This small molecule binds to this protein.
Small molecule (SMILES): OC[C@H]1O[C@@H](O)[C@H](O)[C@@H](O)[C@H]1O

Sequence of chain 2.A:
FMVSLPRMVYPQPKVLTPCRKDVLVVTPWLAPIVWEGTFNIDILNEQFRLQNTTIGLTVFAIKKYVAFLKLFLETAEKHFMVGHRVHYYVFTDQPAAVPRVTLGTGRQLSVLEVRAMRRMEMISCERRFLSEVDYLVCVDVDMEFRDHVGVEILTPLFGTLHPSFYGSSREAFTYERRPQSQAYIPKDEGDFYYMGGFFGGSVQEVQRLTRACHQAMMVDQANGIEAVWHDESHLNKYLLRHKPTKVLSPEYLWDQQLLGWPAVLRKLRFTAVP

Binding-site contacts:
Ligand atom O2 contacts residue UDP1 of chain 2.B at 3.8 Å.
Ligand atom O5 contacts residue PHE175 of chain 2.A at 4.2 Å.
Ligand atom O6 contacts residue TRP239 of chain 2.A at 3.5 Å (h-bond).
Ligand atom O6 contacts residue PHE175 of chain 2.A at 3.4 Å.
Ligand atom C1 contacts residue HIS172 of chain 2.A at 3.8 Å.
Ligand atom O4 contacts residue GLU242 of chain 2.A at 2.6 Å (salt-bridge).
Ligand atom O6 contacts residue THR184 of chain 2.A at 2.7 Å (h-bond).
Ligand atom O3 contacts residue UDP1 of chain 2.B at 2.7 Å (h-bond).
Ligand atom O4 contacts residue HIS172 of chain 2.A at 2.9 Å (h-bond).
Ligand atom O1 contacts residue HIS172 of chain 2.A at 3.6 Å.
Ligand atom C6 contacts residue GLU242 of chain 2.A at 3.6 Å.
Ligand atom C6 contacts residue THR184 of chain 2.A at 3.3 Å.
Ligand atom O3 contacts residue TRP239 of chain 2.A at 4.2 Å.
Ligand atom C5 contacts residue TRP239 of chain 2.A at 3.7 Å (hydrophobic).
Ligand atom O1 contacts residue SER174 of chain 2.A at 3.9 Å.
Ligand atom O5 contacts residue HIS172 of chain 2.A at 3.2 Å (h-bond).
Ligand atom C6 contacts residue HIS172 of chain 2.A at 3.9 Å.
Ligand atom C6 contacts residue PHE175 of chain 2.A at 4.0 Å (hydrophobic).
Ligand atom C2 contacts residue HIS172 of chain 2.A at 3.9 Å.
Ligand atom C3 contacts residue TRP239 of chain 2.A at 3.8 Å (hydrophobic).
Ligand atom C5 contacts residue HIS172 of chain 2.A at 3.8 Å.
Ligand atom C5 contacts residue GLU242 of chain 2.A at 4.1 Å.
Ligand atom O6 contacts residue TYR203 of chain 2.A at 4.5 Å.
Ligand atom C2 contacts residue UDP1 of chain 2.B at 4.3 Å.
Ligand atom C4 contacts residue GLU242 of chain 2.A at 3.4 Å.
Ligand atom C3 contacts residue UDP1 of chain 2.B at 3.7 Å.
Ligand atom C4 contacts residue HIS172 of chain 2.A at 3.9 Å.
Ligand atom O4 contacts residue MET205 of chain 2.A at 4.4 Å.
Ligand atom C6 contacts residue TYR203 of chain 2.A at 3.8 Å (hydrophobic).
Ligand atom C6 contacts residue TRP239 of chain 2.A at 3.6 Å (hydrophobic).
Ligand atom C4 contacts residue TRP239 of chain 2.A at 3.6 Å (hydrophobic).